Binding-site contacts:
Ligand atom O3 contacts residue TRP357 of chain 4.A at 4.5 Å.
Ligand atom C8 contacts residue ASN65 of chain 4.A at 4.4 Å.
Ligand atom C2 contacts residue ASN65 of chain 4.A at 2.5 Å.
Ligand atom C4 contacts residue TRP357 of chain 4.A at 4.5 Å (hydrophobic).
Ligand atom C4 contacts residue ASN65 of chain 4.A at 4.4 Å.
Ligand atom N2 contacts residue TRP357 of chain 4.A at 3.1 Å (h-bond).
Ligand atom C1 contacts residue ASN65 of chain 4.A at 1.5 Å.
Ligand atom C8 contacts residue TRP357 of chain 4.A at 3.3 Å (hydrophobic).
Ligand atom O7 contacts residue ASN65 of chain 4.A at 3.4 Å (h-bond).
Ligand atom C1 contacts residue TRP357 of chain 4.A at 3.7 Å (hydrophobic).
Ligand atom O5 contacts residue ASN65 of chain 4.A at 2.4 Å (h-bond).
Ligand atom C5 contacts residue ASN65 of chain 4.A at 3.7 Å.
Ligand atom C7 contacts residue TRP357 of chain 4.A at 3.7 Å (hydrophobic).
Ligand atom N2 contacts residue ASN65 of chain 4.A at 2.9 Å (h-bond).
Ligand atom C3 contacts residue ASN65 of chain 4.A at 3.9 Å.
Ligand atom C7 contacts residue ASN65 of chain 4.A at 3.3 Å.
Ligand atom O5 contacts residue TRP357 of chain 4.A at 4.3 Å.
Ligand atom C5 contacts residue TRP357 of chain 4.A at 3.9 Å (hydrophobic).
Ligand atom C3 contacts residue TRP357 of chain 4.A at 3.8 Å (hydrophobic).
Ligand atom C2 contacts residue TRP357 of chain 4.A at 4.0 Å (hydrophobic).

This protein binds this small molecule.
Small molecule (SMILES): CC(=O)N[C@@H]1[C@@H](O)[C@H](O)[C@@H](CO)O[C@H]1O

Sequence of chain 4.A:
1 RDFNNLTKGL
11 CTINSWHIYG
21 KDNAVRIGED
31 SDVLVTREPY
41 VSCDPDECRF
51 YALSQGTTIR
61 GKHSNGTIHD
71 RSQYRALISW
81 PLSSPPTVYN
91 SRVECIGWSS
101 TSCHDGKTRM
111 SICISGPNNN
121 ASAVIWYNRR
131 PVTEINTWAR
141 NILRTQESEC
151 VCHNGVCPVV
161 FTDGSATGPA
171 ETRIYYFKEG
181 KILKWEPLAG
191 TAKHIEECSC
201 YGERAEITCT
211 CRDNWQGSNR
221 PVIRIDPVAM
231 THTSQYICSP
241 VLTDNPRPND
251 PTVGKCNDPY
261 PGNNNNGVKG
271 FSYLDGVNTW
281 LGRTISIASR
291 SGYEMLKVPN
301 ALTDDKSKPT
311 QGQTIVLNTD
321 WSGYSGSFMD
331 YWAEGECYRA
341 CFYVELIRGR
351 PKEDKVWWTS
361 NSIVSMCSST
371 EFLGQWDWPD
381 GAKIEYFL